Binding-site contacts:
Ligand atom CAD contacts residue PHE147 of chain 1.B at 4.0 Å (hydrophobic).
Ligand atom CAK contacts residue TYR61 of chain 1.B at 3.4 Å (hydrophobic).
Ligand atom CAE contacts residue PHE147 of chain 1.B at 4.3 Å (hydrophobic).
Ligand atom CAC contacts residue LEU177 of chain 1.B at 4.3 Å (hydrophobic).
Ligand atom CAI contacts residue POP1 of chain 1.K at 2.9 Å.
Ligand atom CAL contacts residue TYR61 of chain 1.B at 3.9 Å (hydrophobic).
Ligand atom CAI contacts residue ASN213 of chain 1.B at 4.2 Å.
Ligand atom CAG contacts residue PHE81 of chain 1.B at 4.1 Å (hydrophobic).
Ligand atom CAG contacts residue POP1 of chain 1.K at 3.8 Å.
Ligand atom CAK contacts residue VAL173 of chain 1.B at 4.2 Å (hydrophobic).
Ligand atom CAD contacts residue ASP172 of chain 1.B at 4.0 Å.
Ligand atom CAD contacts residue POP1 of chain 1.K at 3.3 Å.
Ligand atom CAB contacts residue LEU178 of chain 1.B at 3.6 Å (hydrophobic).
Ligand atom CAA contacts residue TYR61 of chain 1.B at 4.1 Å (hydrophobic).
Ligand atom NAN contacts residue PHE81 of chain 1.B at 3.7 Å.
Ligand atom CAL contacts residue POP1 of chain 1.K at 4.2 Å.
Ligand atom CAF contacts residue PHE147 of chain 1.B at 3.7 Å (hydrophobic).
Ligand atom CAE contacts residue ASP84 of chain 1.B at 4.2 Å.
Ligand atom CAA contacts residue ASN213 of chain 1.B at 3.6 Å.
Ligand atom CAC contacts residue VAL173 of chain 1.B at 3.5 Å (hydrophobic).
Ligand atom CAA contacts residue VAL173 of chain 1.B at 4.2 Å (hydrophobic).
Ligand atom NAN contacts residue POP1 of chain 1.K at 3.9 Å.
Ligand atom CAA contacts residue LEU209 of chain 1.B at 3.7 Å (hydrophobic).
Ligand atom CAC contacts residue PHE147 of chain 1.B at 4.3 Å (hydrophobic).
Ligand atom CAF contacts residue LEU80 of chain 1.B at 4.0 Å (hydrophobic).
Ligand atom CAG contacts residue TYR61 of chain 1.B at 4.0 Å (hydrophobic).
Ligand atom CAH contacts residue POP1 of chain 1.K at 3.8 Å.
Ligand atom CAB contacts residue TYR61 of chain 1.B at 3.0 Å (hydrophobic).
Ligand atom CAJ contacts residue TYR61 of chain 1.B at 3.8 Å (hydrophobic).
Ligand atom CAO contacts residue VAL173 of chain 1.B at 4.0 Å (hydrophobic).
Ligand atom CAH contacts residue ASP84 of chain 1.B at 4.1 Å.
Ligand atom CAE contacts residue LEU80 of chain 1.B at 3.8 Å (hydrophobic).
Ligand atom CAL contacts residue VAL173 of chain 1.B at 4.0 Å (hydrophobic).
Ligand atom CAG contacts residue ASN213 of chain 1.B at 3.6 Å.
Ligand atom CAI contacts residue PHE81 of chain 1.B at 3.8 Å (hydrophobic).
Ligand atom CAH contacts residue PHE81 of chain 1.B at 4.0 Å (hydrophobic).
Ligand atom CAJ contacts residue VAL173 of chain 1.B at 3.8 Å (hydrophobic).
Ligand atom CAE contacts residue PHE81 of chain 1.B at 4.0 Å (hydrophobic).
Ligand atom CAO contacts residue POP1 of chain 1.K at 4.2 Å.
Ligand atom CAD contacts residue VAL173 of chain 1.B at 3.2 Å (hydrophobic).

A protein and the small-molecule ligand that binds it are described below.
Small molecule (SMILES): C=C(C)[C@H]1CC[NH+]2CCC[C@H](C)[C@@]2(C)C1

Sequence of chain 1.B:
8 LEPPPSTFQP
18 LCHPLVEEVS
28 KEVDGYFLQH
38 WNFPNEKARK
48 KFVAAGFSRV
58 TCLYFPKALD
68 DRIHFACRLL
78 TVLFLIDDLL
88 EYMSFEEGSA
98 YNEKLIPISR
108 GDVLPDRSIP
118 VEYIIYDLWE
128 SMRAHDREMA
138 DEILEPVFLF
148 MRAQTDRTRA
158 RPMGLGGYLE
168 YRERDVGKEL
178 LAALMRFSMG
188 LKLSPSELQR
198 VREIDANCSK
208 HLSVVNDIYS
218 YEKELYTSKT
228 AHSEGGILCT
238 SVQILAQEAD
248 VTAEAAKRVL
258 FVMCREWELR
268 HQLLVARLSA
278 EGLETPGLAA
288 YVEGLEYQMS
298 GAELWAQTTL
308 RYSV